The protein below binds the small molecule below.
Small molecule (SMILES): CC(=O)N[C@@H]1[C@@H](O)[C@H](O)[C@@H](CO)O[C@H]1O

Sequence of chain 1.A:
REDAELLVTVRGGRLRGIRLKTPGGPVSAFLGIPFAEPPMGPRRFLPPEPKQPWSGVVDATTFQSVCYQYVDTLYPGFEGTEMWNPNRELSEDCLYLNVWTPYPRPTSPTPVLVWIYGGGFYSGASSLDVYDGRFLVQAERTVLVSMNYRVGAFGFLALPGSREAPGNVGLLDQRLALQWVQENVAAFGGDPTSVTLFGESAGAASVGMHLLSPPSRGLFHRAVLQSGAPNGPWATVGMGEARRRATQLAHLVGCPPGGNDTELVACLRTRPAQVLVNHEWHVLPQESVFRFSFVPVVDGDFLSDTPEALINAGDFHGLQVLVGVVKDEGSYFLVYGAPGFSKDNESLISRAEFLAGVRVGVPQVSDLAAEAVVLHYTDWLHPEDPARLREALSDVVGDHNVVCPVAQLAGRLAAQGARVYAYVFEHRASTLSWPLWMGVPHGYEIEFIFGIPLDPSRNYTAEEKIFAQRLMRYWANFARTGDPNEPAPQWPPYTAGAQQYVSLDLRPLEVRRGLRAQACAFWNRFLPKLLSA

Binding-site contacts:
Ligand atom O5 contacts residue ASN463 of chain 1.A at 2.3 Å (h-bond).
Ligand atom N2 contacts residue SER461 of chain 1.A at 3.2 Å (h-bond).
Ligand atom C7 contacts residue ASN463 of chain 1.A at 3.7 Å.
Ligand atom C3 contacts residue ASN463 of chain 1.A at 3.8 Å.
Ligand atom C4 contacts residue ASN463 of chain 1.A at 4.2 Å.
Ligand atom O7 contacts residue ASN463 of chain 1.A at 4.0 Å.
Ligand atom N2 contacts residue ASN463 of chain 1.A at 3.0 Å (h-bond).
Ligand atom C2 contacts residue SER461 of chain 1.A at 4.3 Å.
Ligand atom N2 contacts residue ARG462 of chain 1.A at 4.4 Å.
Ligand atom C8 contacts residue SER461 of chain 1.A at 3.4 Å.
Ligand atom C5 contacts residue ASN463 of chain 1.A at 3.6 Å.
Ligand atom C7 contacts residue SER461 of chain 1.A at 3.8 Å.
Ligand atom C8 contacts residue ARG462 of chain 1.A at 3.8 Å.
Ligand atom C1 contacts residue ASN463 of chain 1.A at 1.4 Å.
Ligand atom C2 contacts residue ASN463 of chain 1.A at 2.6 Å.